Sequence of chain 1.E:
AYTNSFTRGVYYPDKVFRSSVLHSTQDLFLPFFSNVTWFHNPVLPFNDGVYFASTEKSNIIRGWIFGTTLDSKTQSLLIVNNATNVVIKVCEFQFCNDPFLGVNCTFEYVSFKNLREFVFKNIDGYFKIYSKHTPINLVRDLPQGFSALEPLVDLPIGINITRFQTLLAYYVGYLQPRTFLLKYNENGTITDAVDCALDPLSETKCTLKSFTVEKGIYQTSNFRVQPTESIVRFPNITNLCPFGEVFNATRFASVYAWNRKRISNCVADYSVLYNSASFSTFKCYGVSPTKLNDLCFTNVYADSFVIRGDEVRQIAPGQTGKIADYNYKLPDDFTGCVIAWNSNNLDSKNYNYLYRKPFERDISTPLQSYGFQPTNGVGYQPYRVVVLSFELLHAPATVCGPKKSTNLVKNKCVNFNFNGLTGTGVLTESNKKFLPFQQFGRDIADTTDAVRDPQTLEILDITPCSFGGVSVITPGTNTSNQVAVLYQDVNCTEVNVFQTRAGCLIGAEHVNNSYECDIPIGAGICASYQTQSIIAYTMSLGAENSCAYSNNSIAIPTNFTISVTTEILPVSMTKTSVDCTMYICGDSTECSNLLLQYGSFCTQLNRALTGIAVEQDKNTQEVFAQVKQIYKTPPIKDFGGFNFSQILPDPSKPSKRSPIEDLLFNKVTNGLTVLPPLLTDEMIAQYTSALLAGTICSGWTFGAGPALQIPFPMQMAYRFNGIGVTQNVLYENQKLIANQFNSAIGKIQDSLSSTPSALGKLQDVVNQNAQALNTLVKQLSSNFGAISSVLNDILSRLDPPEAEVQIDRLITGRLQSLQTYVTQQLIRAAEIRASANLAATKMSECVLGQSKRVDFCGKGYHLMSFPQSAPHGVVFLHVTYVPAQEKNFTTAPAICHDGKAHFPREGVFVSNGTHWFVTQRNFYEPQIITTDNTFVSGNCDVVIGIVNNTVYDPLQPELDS

Binding-site contacts:
Ligand atom C2 contacts residue ASN709 of chain 1.A at 2.5 Å.
Ligand atom C8 contacts residue ASN710 of chain 1.A at 4.2 Å.
Ligand atom N2 contacts residue ASN709 of chain 1.A at 2.9 Å (h-bond).
Ligand atom C3 contacts residue ASN709 of chain 1.A at 3.9 Å.
Ligand atom C8 contacts residue ASN709 of chain 1.A at 3.6 Å.
Ligand atom O7 contacts residue ASN709 of chain 1.A at 3.0 Å (h-bond).
Ligand atom C5 contacts residue ASN709 of chain 1.A at 3.8 Å.
Ligand atom O5 contacts residue ASN709 of chain 1.A at 2.5 Å (h-bond).
Ligand atom O5 contacts residue ASP796 of chain 1.E at 4.5 Å.
Ligand atom N2 contacts residue ASN710 of chain 1.A at 4.4 Å.
Ligand atom C7 contacts residue ASN709 of chain 1.A at 3.1 Å.
Ligand atom C1 contacts residue ASN709 of chain 1.A at 1.5 Å.
Ligand atom C8 contacts residue GLY1131 of chain 1.A at 3.8 Å.
Ligand atom C4 contacts residue ASN709 of chain 1.A at 4.3 Å.

This protein binds this small molecule.
Small molecule (SMILES): CC(=O)N[C@@H]1[C@@H](O)[C@H](O)[C@@H](CO)O[C@H]1O

Sequence of chain 1.A:
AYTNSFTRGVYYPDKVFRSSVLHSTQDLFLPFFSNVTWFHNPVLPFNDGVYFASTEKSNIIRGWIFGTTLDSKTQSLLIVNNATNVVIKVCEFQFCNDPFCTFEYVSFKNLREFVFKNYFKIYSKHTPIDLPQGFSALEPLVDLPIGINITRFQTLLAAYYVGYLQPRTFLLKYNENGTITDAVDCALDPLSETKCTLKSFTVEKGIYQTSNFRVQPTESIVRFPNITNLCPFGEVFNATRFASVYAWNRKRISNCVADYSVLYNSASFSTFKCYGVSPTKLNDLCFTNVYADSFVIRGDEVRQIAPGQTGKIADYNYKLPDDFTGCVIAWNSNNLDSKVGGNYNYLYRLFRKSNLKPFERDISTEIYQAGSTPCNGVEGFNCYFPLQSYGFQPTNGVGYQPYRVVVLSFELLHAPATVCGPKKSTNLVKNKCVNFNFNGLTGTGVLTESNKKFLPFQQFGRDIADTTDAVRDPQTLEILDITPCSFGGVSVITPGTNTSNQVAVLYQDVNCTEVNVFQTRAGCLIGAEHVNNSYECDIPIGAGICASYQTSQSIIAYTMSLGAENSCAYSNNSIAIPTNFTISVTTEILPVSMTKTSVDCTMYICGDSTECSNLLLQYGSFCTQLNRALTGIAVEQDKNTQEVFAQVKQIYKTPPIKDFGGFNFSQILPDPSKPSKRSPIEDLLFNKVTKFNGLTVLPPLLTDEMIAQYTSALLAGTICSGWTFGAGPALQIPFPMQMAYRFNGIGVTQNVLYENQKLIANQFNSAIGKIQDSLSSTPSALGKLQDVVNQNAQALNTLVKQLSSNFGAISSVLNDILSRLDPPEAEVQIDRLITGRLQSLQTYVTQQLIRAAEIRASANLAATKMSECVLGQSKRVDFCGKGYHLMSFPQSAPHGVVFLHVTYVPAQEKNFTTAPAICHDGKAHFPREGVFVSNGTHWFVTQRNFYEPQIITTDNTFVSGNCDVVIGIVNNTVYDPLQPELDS